Sequence of chain 1.A:
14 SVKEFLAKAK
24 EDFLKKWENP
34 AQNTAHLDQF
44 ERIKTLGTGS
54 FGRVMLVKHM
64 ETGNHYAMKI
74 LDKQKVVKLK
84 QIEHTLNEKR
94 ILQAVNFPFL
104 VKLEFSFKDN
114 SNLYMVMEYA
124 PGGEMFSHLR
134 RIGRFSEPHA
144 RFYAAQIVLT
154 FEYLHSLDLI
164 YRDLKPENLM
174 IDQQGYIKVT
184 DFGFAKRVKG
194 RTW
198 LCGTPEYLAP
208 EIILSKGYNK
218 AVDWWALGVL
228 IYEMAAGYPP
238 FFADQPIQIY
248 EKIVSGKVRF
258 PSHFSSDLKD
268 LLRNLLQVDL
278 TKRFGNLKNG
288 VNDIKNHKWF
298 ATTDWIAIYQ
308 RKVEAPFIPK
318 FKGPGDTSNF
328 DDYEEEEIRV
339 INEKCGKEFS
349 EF

A small-molecule ligand and the protein it binds are described below.
Small molecule (SMILES): O=C(c1ccc(Br)s1)[C@H]1CNC[C@@H]1c1ccc2c(=O)[nH]cnc2c1

Binding-site contacts:
Ligand atom O contacts residue PHE18 of chain 1.A at 3.4 Å.
Ligand atom S contacts residue VAL15 of chain 1.A at 4.5 Å.
Ligand atom C contacts residue LEU152 of chain 1.A at 4.3 Å (hydrophobic).
Ligand atom BR contacts residue GLU155 of chain 1.A at 3.5 Å.
Ligand atom C1 contacts residue PHE100 of chain 1.A at 3.9 Å (hydrophobic).
Ligand atom C4 contacts residue PHE18 of chain 1.A at 3.6 Å (hydrophobic).
Ligand atom S contacts residue PHE18 of chain 1.A at 3.6 Å.
Ligand atom BR contacts residue PHE100 of chain 1.A at 3.6 Å.
Ligand atom BR contacts residue TYR156 of chain 1.A at 4.0 Å.
Ligand atom C contacts residue GLU155 of chain 1.A at 4.4 Å.
Ligand atom C1 contacts residue PHE18 of chain 1.A at 4.4 Å (hydrophobic).
Ligand atom C3 contacts residue PHE18 of chain 1.A at 3.6 Å (hydrophobic).
Ligand atom O contacts residue VAL15 of chain 1.A at 3.4 Å.
Ligand atom O contacts residue SER14 of chain 1.A at 4.3 Å.
Ligand atom S contacts residue LEU19 of chain 1.A at 4.3 Å.
Ligand atom C1 contacts residue TYR306 of chain 1.A at 3.3 Å (hydrophobic).
Ligand atom C2 contacts residue TYR306 of chain 1.A at 3.4 Å (hydrophobic).
Ligand atom C contacts residue PHE18 of chain 1.A at 4.2 Å (hydrophobic).
Ligand atom C1 contacts residue LEU152 of chain 1.A at 4.3 Å (hydrophobic).
Ligand atom C5 contacts residue PHE18 of chain 1.A at 4.1 Å (hydrophobic).
Ligand atom C2 contacts residue PHE18 of chain 1.A at 4.2 Å (hydrophobic).
Ligand atom C contacts residue PHE100 of chain 1.A at 4.0 Å (hydrophobic).
Ligand atom BR contacts residue LEU152 of chain 1.A at 3.1 Å.